Binding-site contacts:
Ligand atom O4 contacts residue GLN50 of chain 1.A at 3.2 Å (h-bond).
Ligand atom C5 contacts residue GLY45 of chain 1.A at 3.4 Å.
Ligand atom O27 contacts residue TYR87 of chain 1.A at 3.8 Å.
Ligand atom O4 contacts residue CYS91 of chain 1.A at 3.2 Å (h-bond).
Ligand atom O20 contacts residue GLY90 of chain 1.A at 2.8 Å (h-bond).
Ligand atom C22 contacts residue TYR87 of chain 1.A at 3.7 Å (hydrophobic).
Ligand atom O2 contacts residue HIS137 of chain 1.A at 2.8 Å (h-bond).
Ligand atom C3 contacts residue GLN50 of chain 1.A at 3.8 Å.
Ligand atom N1 contacts residue HIS133 of chain 1.A at 3.5 Å.
Ligand atom O2 contacts residue ZN1 of chain 1.B at 2.2 Å.
Ligand atom O20 contacts residue GLU89 of chain 1.A at 3.7 Å.
Ligand atom C3 contacts residue GLY45 of chain 1.A at 3.7 Å.
Ligand atom O13 contacts residue GLY43 of chain 1.A at 3.4 Å.
Ligand atom O2 contacts residue HIS133 of chain 1.A at 3.3 Å.
Ligand atom C9 contacts residue GLY90 of chain 1.A at 3.6 Å.
Ligand atom C3 contacts residue HIS133 of chain 1.A at 3.7 Å.
Ligand atom O2 contacts residue GLU134 of chain 1.A at 2.8 Å (salt-bridge).
Ligand atom C3 contacts residue ZN1 of chain 1.B at 2.6 Å.
Ligand atom O2 contacts residue GLN50 of chain 1.A at 2.7 Å (h-bond).
Ligand atom N1 contacts residue GLU134 of chain 1.A at 2.6 Å (salt-bridge).
Ligand atom O4 contacts residue HIS133 of chain 1.A at 3.7 Å.
Ligand atom C26 contacts residue GLN88 of chain 1.A at 3.6 Å.
Ligand atom O4 contacts residue LEU92 of chain 1.A at 2.8 Å (h-bond).
Ligand atom C25 contacts residue TYR87 of chain 1.A at 3.1 Å (hydrophobic).
Ligand atom C11 contacts residue HIS133 of chain 1.A at 3.6 Å.
Ligand atom C6 contacts residue GLY90 of chain 1.A at 3.7 Å.
Ligand atom C7 contacts residue GLU134 of chain 1.A at 3.7 Å.
Ligand atom C3 contacts residue GLU134 of chain 1.A at 3.9 Å.
Ligand atom C11 contacts residue CYS130 of chain 1.A at 3.7 Å (hydrophobic).
Ligand atom O27 contacts residue GLN88 of chain 1.A at 3.4 Å (h-bond).
Ligand atom N1 contacts residue ZN1 of chain 1.B at 2.6 Å.
Ligand atom C11 contacts residue VAL129 of chain 1.A at 3.5 Å (hydrophobic).
Ligand atom C8 contacts residue HIS133 of chain 1.A at 3.3 Å.
Ligand atom C18 contacts residue LEU92 of chain 1.A at 3.9 Å (hydrophobic).
Ligand atom N14 contacts residue GLY90 of chain 1.A at 3.3 Å (h-bond).
Ligand atom N1 contacts residue GLN50 of chain 1.A at 3.3 Å (h-bond).
Ligand atom N1 contacts residue GLY45 of chain 1.A at 3.4 Å (h-bond).
Ligand atom O4 contacts residue ZN1 of chain 1.B at 2.2 Å.
Ligand atom O13 contacts residue ILE44 of chain 1.A at 3.0 Å (h-bond).
Ligand atom C24 contacts residue ILE44 of chain 1.A at 3.6 Å (hydrophobic).

Sequence of chain 1.A:
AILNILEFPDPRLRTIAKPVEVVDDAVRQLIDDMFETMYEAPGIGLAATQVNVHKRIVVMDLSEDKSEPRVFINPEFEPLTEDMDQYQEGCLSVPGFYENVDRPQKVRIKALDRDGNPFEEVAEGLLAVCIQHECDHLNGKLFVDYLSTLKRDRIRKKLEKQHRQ

The small molecule below binds the protein below.
Small molecule (SMILES): CCCCC[C@H](CC(=O)NO)C(=O)N[C@H](C(=O)N1CCC[C@H]1CO)C(C)C